This small molecule binds to this protein.
Small molecule (SMILES): CCCCCCCCCCO[C@@H]1O[C@H](CO)[C@@H](O[C@H]2O[C@H](CO)[C@@H](O)[C@H](O)[C@H]2O)[C@H](O)[C@H]1O

Sequence of chain 1.Z:
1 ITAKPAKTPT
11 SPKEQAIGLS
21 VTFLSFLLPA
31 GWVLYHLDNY

Binding-site contacts:
Ligand atom O16 contacts residue GLY31 of chain 1.Z at 3.7 Å.
Ligand atom C31 contacts residue TRP98 of chain 1.Q at 3.6 Å (hydrophobic).
Ligand atom O55 contacts residue HIS36 of chain 1.Z at 4.0 Å.
Ligand atom C18 contacts residue LEU28 of chain 1.Z at 4.0 Å (hydrophobic).
Ligand atom O6 contacts residue TYR35 of chain 1.Z at 3.2 Å (h-bond).
Ligand atom C10 contacts residue TYR35 of chain 1.Z at 3.5 Å (hydrophobic).
Ligand atom O3 contacts residue HIS36 of chain 1.Z at 3.6 Å.
Ligand atom C25 contacts residue LEU95 of chain 1.Q at 4.0 Å (hydrophobic).
Ligand atom C1 contacts residue LEU28 of chain 1.Z at 4.0 Å (hydrophobic).
Ligand atom C28 contacts residue LEU27 of chain 1.Z at 3.7 Å (hydrophobic).
Ligand atom C37 contacts residue LEU34 of chain 1.Z at 4.0 Å (hydrophobic).
Ligand atom C43 contacts residue PHE37 of chain 1.Y at 3.9 Å (hydrophobic).
Ligand atom C37 contacts residue ALA30 of chain 1.Z at 3.9 Å (hydrophobic).
Ligand atom O16 contacts residue TRP98 of chain 1.Q at 3.9 Å.
Ligand atom O16 contacts residue LEU27 of chain 1.Z at 4.0 Å.
Ligand atom O49 contacts residue TRP32 of chain 1.Z at 3.5 Å (h-bond).
Ligand atom C5 contacts residue TYR35 of chain 1.Z at 4.1 Å (hydrophobic).
Ligand atom C43 contacts residue LEU34 of chain 1.Z at 3.8 Å (hydrophobic).
Ligand atom O55 contacts residue TRP32 of chain 1.Z at 3.4 Å.
Ligand atom C9 contacts residue TYR35 of chain 1.Z at 4.1 Å (hydrophobic).
Ligand atom O16 contacts residue LEU28 of chain 1.Z at 3.9 Å.
Ligand atom O49 contacts residue GLY31 of chain 1.Z at 4.1 Å.
Ligand atom C25 contacts residue TRP98 of chain 1.Q at 3.8 Å (hydrophobic).
Ligand atom C6 contacts residue TRP98 of chain 1.Q at 4.1 Å (hydrophobic).
Ligand atom O49 contacts residue LEU28 of chain 1.Z at 2.9 Å (h-bond).
Ligand atom C40 contacts residue ALA30 of chain 1.Z at 4.1 Å (hydrophobic).
Ligand atom O1 contacts residue TYR35 of chain 1.Z at 3.1 Å.
Ligand atom C18 contacts residue TRP98 of chain 1.Q at 4.0 Å (hydrophobic).
Ligand atom C1 contacts residue GLY31 of chain 1.Z at 3.8 Å.
Ligand atom C40 contacts residue LEU462 of chain 1.N at 4.0 Å (hydrophobic).
Ligand atom C34 contacts residue PHE459 of chain 1.N at 4.0 Å (hydrophobic).
Ligand atom C22 contacts residue TRP98 of chain 1.Q at 3.2 Å (hydrophobic).
Ligand atom C19 contacts residue LEU27 of chain 1.Z at 3.6 Å (hydrophobic).
Ligand atom O61 contacts residue TYR102 of chain 1.Q at 3.9 Å.
Ligand atom C1 contacts residue TRP32 of chain 1.Z at 3.5 Å (hydrophobic).
Ligand atom C34 contacts residue LEU27 of chain 1.Z at 4.1 Å (hydrophobic).
Ligand atom O61 contacts residue TRP98 of chain 1.Q at 3.0 Å (h-bond).
Ligand atom C28 contacts residue TRP98 of chain 1.Q at 4.1 Å (hydrophobic).
Ligand atom C57 contacts residue TRP98 of chain 1.Q at 3.6 Å (hydrophobic).
Ligand atom O5 contacts residue TRP98 of chain 1.Q at 3.3 Å.

Sequence of chain 1.Y:
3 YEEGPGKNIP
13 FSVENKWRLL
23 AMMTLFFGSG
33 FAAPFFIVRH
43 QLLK

Sequence of chain 1.N:
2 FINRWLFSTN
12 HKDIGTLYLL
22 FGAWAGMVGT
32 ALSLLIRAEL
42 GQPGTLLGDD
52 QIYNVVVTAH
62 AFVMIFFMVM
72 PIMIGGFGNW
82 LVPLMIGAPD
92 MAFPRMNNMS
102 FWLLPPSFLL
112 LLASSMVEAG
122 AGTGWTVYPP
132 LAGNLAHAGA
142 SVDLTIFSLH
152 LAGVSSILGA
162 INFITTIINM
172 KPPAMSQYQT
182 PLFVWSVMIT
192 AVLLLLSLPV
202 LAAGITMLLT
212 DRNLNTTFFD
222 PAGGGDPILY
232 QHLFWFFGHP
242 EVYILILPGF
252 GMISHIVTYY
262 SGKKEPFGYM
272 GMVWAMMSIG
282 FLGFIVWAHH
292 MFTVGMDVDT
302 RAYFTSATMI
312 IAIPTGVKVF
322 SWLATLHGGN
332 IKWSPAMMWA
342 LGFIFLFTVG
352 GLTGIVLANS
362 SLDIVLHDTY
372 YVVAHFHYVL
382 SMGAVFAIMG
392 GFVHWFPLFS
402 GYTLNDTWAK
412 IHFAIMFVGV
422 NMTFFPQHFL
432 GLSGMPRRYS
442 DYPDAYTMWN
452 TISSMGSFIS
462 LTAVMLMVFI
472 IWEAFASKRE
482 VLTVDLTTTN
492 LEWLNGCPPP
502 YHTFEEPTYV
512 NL

Sequence of chain 1.Q:
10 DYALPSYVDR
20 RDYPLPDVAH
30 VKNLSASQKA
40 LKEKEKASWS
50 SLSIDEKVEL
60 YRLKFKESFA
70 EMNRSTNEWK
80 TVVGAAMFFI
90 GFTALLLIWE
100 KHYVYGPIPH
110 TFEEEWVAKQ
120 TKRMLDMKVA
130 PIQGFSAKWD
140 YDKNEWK